This protein binds this small molecule.
Small molecule (SMILES): CC(=O)N[C@H]1[C@H](O[C@H]2[C@H](O)[C@@H](NC(C)=O)CO[C@@H]2CO)O[C@H](CO)[C@@H](O)[C@@H]1O

Binding-site contacts:
Ligand atom O5 contacts residue ASN305 of chain 1.C at 2.4 Å (h-bond).
Ligand atom N2 contacts residue ASN305 of chain 1.C at 2.9 Å (h-bond).
Ligand atom C8 contacts residue ASN305 of chain 1.C at 4.3 Å.
Ligand atom C6 contacts residue LYS292 of chain 1.C at 3.9 Å.
Ligand atom O6 contacts residue LYS292 of chain 1.C at 3.4 Å (salt-bridge).
Ligand atom C7 contacts residue ASN305 of chain 1.C at 3.1 Å.
Ligand atom C3 contacts residue ASN305 of chain 1.C at 3.8 Å.
Ligand atom O7 contacts residue ASN305 of chain 1.C at 2.9 Å (h-bond).
Ligand atom C4 contacts residue ASN305 of chain 1.C at 4.2 Å.
Ligand atom C5 contacts residue ASN305 of chain 1.C at 3.7 Å.
Ligand atom C2 contacts residue ASN305 of chain 1.C at 2.4 Å.
Ligand atom C1 contacts residue ASN305 of chain 1.C at 1.4 Å.
Ligand atom C8 contacts residue VAL299 of chain 1.C at 4.5 Å (hydrophobic).

Sequence of chain 1.C:
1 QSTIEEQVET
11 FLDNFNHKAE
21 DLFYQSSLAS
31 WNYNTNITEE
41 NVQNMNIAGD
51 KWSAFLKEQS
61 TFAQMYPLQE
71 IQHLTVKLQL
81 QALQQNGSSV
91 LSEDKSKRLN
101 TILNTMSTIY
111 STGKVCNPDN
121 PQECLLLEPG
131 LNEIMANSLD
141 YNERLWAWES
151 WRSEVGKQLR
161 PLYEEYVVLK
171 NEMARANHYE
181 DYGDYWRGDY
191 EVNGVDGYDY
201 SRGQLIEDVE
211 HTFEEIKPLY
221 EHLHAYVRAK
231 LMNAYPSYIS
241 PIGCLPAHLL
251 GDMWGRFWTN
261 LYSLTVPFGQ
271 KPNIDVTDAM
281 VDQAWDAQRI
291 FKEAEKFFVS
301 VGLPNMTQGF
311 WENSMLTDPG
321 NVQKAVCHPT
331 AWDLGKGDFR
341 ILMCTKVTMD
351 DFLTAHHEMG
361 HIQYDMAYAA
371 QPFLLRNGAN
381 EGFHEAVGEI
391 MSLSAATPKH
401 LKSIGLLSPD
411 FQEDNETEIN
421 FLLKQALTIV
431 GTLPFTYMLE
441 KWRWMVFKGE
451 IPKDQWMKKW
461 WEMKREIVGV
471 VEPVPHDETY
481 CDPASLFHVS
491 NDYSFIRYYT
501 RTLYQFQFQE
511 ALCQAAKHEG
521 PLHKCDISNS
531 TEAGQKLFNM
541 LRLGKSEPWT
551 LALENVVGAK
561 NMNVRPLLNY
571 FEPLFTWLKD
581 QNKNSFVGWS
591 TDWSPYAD